A small-molecule ligand and the protein it binds are described below.
Small molecule (SMILES): CC(=O)N[C@@H]1[C@@H](O)[C@H](O)[C@@H](CO)O[C@H]1O

Sequence of chain 1.A:
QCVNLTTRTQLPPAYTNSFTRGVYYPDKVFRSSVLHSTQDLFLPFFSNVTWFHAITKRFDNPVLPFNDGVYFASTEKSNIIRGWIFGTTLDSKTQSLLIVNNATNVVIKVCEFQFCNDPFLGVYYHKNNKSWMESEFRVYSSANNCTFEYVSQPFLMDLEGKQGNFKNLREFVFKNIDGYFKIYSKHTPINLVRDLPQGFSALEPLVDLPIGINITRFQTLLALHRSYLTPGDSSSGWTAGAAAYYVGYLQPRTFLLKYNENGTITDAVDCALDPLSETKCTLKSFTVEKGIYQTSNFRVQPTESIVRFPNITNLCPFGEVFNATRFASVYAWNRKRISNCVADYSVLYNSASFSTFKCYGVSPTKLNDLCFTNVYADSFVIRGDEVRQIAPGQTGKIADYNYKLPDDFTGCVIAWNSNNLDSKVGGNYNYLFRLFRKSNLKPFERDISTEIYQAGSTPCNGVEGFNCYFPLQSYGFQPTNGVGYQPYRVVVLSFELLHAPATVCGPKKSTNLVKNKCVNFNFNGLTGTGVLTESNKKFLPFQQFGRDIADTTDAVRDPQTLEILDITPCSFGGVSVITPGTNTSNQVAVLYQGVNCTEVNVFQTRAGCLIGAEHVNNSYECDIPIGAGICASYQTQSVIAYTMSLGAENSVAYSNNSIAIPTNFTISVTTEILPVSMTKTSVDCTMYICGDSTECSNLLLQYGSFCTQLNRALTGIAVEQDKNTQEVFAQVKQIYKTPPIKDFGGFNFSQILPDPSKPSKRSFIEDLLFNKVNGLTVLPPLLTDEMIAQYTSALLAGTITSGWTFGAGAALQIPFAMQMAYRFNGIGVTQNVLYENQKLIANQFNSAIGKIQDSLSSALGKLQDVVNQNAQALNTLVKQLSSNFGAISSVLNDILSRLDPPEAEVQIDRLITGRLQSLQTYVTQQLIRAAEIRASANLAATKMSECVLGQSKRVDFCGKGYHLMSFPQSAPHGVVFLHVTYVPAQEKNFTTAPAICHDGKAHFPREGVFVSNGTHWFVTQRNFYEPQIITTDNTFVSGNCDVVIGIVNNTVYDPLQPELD

Sequence of chain 1.B:
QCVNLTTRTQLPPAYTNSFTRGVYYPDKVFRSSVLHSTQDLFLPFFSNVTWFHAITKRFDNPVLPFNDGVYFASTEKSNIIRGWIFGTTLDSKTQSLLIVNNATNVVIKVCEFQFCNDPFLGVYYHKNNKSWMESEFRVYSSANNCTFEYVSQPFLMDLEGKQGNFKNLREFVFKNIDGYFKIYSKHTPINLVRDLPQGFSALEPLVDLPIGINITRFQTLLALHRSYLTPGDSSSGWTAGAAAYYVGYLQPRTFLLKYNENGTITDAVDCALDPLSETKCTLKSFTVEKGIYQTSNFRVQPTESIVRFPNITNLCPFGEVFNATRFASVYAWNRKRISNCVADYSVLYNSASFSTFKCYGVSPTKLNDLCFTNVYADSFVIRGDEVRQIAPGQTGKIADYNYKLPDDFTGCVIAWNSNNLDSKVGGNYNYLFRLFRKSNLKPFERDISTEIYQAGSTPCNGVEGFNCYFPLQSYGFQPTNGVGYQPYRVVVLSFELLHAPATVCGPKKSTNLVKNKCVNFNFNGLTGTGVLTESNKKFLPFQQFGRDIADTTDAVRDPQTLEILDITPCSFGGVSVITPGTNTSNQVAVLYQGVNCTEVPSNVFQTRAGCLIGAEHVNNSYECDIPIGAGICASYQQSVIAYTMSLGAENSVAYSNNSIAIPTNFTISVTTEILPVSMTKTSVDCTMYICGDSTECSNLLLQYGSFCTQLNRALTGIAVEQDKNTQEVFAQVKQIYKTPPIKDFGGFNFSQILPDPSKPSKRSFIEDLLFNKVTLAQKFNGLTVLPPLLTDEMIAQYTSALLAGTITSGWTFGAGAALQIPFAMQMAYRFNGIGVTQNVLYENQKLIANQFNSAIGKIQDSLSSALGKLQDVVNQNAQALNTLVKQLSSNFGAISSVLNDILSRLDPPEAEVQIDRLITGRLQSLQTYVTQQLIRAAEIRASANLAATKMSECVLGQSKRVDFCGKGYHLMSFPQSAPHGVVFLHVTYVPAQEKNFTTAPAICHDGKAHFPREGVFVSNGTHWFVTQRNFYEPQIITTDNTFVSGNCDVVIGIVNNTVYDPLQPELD

Binding-site contacts:
Ligand atom N2 contacts residue ASN738 of chain 1.A at 2.9 Å (h-bond).
Ligand atom O5 contacts residue ASN738 of chain 1.A at 2.4 Å (h-bond).
Ligand atom C7 contacts residue ASN738 of chain 1.A at 3.9 Å.
Ligand atom C5 contacts residue ASN738 of chain 1.A at 3.7 Å.
Ligand atom C8 contacts residue GLY1160 of chain 1.A at 3.7 Å.
Ligand atom C4 contacts residue ASN738 of chain 1.A at 4.2 Å.
Ligand atom O5 contacts residue ASP825 of chain 1.B at 3.4 Å (salt-bridge).
Ligand atom C6 contacts residue ASP825 of chain 1.B at 4.5 Å.
Ligand atom C2 contacts residue ASN738 of chain 1.A at 2.4 Å.
Ligand atom C3 contacts residue ASN738 of chain 1.A at 3.8 Å.
Ligand atom C1 contacts residue ASN738 of chain 1.A at 1.4 Å.
Ligand atom O7 contacts residue ASN738 of chain 1.A at 4.4 Å.
Ligand atom C1 contacts residue ASP825 of chain 1.B at 4.1 Å.